A protein and the small-molecule ligand that binds it are described below.
Small molecule (SMILES): Cc1cc(CCCCCCCOc2ccc(C3=NCCO3)cc2)on1

Sequence of chain 52.A:
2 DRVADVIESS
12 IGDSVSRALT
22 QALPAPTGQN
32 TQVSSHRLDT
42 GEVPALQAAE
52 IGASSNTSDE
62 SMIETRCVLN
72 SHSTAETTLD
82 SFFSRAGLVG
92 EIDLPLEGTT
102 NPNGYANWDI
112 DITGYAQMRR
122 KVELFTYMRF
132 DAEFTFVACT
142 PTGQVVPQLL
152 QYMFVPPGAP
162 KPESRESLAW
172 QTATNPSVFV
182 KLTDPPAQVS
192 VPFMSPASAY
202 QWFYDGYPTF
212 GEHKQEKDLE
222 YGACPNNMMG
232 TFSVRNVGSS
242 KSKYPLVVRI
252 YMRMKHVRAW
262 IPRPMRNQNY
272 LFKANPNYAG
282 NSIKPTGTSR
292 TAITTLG

Sequence of chain 53.C:
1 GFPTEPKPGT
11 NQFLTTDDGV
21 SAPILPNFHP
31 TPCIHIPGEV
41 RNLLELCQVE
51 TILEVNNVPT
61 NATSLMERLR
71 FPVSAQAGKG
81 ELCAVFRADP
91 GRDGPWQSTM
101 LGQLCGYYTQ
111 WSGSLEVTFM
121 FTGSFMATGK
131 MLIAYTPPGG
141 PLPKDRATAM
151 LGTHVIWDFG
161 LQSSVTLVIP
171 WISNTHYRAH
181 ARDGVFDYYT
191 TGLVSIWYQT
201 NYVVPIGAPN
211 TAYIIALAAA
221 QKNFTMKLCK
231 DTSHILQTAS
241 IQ

Sequence of chain 52.C:
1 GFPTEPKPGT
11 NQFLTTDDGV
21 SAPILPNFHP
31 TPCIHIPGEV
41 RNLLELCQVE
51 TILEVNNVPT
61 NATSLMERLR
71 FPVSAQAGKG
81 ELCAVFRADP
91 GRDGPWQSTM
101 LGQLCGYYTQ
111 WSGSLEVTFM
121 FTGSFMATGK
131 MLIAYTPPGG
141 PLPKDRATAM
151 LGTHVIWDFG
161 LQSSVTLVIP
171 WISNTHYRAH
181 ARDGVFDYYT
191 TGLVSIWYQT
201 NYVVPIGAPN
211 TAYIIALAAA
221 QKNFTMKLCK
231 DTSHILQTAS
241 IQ

Binding-site contacts:
Ligand atom C2B contacts residue TYR201 of chain 52.A at 3.4 Å (hydrophobic).
Ligand atom O1A contacts residue ASN228 of chain 52.A at 3.7 Å.
Ligand atom C3B contacts residue TRP203 of chain 52.A at 3.2 Å (hydrophobic).
Ligand atom C5C contacts residue PHE135 of chain 52.A at 3.5 Å (hydrophobic).
Ligand atom C4B contacts residue TRP203 of chain 52.A at 3.6 Å (hydrophobic).
Ligand atom N3A contacts residue ILE113 of chain 52.A at 3.7 Å.
Ligand atom C4 contacts residue ILE24 of chain 52.C at 4.0 Å (hydrophobic).
Ligand atom C4C contacts residue VAL192 of chain 52.A at 3.5 Å (hydrophobic).
Ligand atom O1 contacts residue PHE155 of chain 52.A at 3.5 Å.
Ligand atom C5 contacts residue PHE155 of chain 52.A at 3.9 Å (hydrophobic).
Ligand atom C4C contacts residue PHE135 of chain 52.A at 3.7 Å (hydrophobic).
Ligand atom C4A contacts residue ASP112 of chain 52.A at 3.0 Å.
Ligand atom C31 contacts residue ILE24 of chain 52.C at 3.6 Å (hydrophobic).
Ligand atom C5B contacts residue ILE111 of chain 52.A at 4.0 Å (hydrophobic).
Ligand atom O1B contacts residue MET230 of chain 52.A at 4.0 Å.
Ligand atom C4 contacts residue VAL190 of chain 52.A at 3.8 Å (hydrophobic).
Ligand atom C5 contacts residue PHE233 of chain 52.A at 3.9 Å (hydrophobic).
Ligand atom C3B contacts residue ASN228 of chain 52.A at 4.0 Å.
Ligand atom C6C contacts residue TYR201 of chain 52.A at 4.0 Å (hydrophobic).
Ligand atom C5A contacts residue ASN228 of chain 52.A at 4.0 Å.
Ligand atom C2B contacts residue TRP203 of chain 52.A at 4.1 Å (hydrophobic).
Ligand atom N2 contacts residue PHE233 of chain 52.A at 3.8 Å.
Ligand atom C4A contacts residue THR114 of chain 52.A at 3.6 Å.
Ligand atom C5B contacts residue ILE113 of chain 52.A at 3.5 Å (hydrophobic).
Ligand atom C4B contacts residue ASN228 of chain 52.A at 4.0 Å.
Ligand atom C2A contacts residue TRP203 of chain 52.A at 3.6 Å (hydrophobic).
Ligand atom C2C contacts residue VAL192 of chain 52.A at 3.7 Å (hydrophobic).
Ligand atom O1B contacts residue TYR201 of chain 52.A at 3.4 Å.
Ligand atom O1A contacts residue TRP203 of chain 52.A at 3.3 Å.
Ligand atom C31 contacts residue VAL179 of chain 52.A at 3.5 Å (hydrophobic).
Ligand atom C3C contacts residue PHE135 of chain 52.A at 3.8 Å (hydrophobic).
Ligand atom C31 contacts residue PRO177 of chain 52.A at 3.9 Å (hydrophobic).
Ligand atom C3 contacts residue PHE155 of chain 52.A at 4.0 Å (hydrophobic).
Ligand atom N2 contacts residue PHE155 of chain 52.A at 3.6 Å.
Ligand atom O1 contacts residue PHE233 of chain 52.A at 3.1 Å.
Ligand atom N3A contacts residue ASP112 of chain 52.A at 2.8 Å (salt-bridge).
Ligand atom C7C contacts residue MET230 of chain 52.A at 4.1 Å (hydrophobic).
Ligand atom C5C contacts residue ILE111 of chain 52.A at 3.7 Å (hydrophobic).
Ligand atom C5B contacts residue ASP112 of chain 52.A at 3.9 Å.
Ligand atom C6B contacts residue ILE113 of chain 52.A at 4.0 Å (hydrophobic).